This small molecule binds to this protein.
Small molecule (SMILES): CC(=O)N[C@@H]1[C@@H](O)[C@H](O)[C@@H](CO)O[C@H]1O

Binding-site contacts:
Ligand atom C3 contacts residue ASN21 of chain 16.E at 3.7 Å.
Ligand atom C1 contacts residue ASN21 of chain 16.E at 1.4 Å.
Ligand atom O6 contacts residue ASN21 of chain 16.E at 4.3 Å.
Ligand atom C5 contacts residue ASN21 of chain 16.E at 3.3 Å.
Ligand atom C4 contacts residue ASN21 of chain 16.E at 3.8 Å.
Ligand atom N2 contacts residue ASN21 of chain 16.E at 3.3 Å (h-bond).
Ligand atom C7 contacts residue ASN21 of chain 16.E at 4.0 Å.
Ligand atom O5 contacts residue ASN21 of chain 16.E at 2.5 Å (h-bond).
Ligand atom O7 contacts residue ASN21 of chain 16.E at 4.0 Å.
Ligand atom C2 contacts residue ASN21 of chain 16.E at 2.5 Å.
Ligand atom C6 contacts residue ASN21 of chain 16.E at 3.3 Å.

Sequence of chain 16.E:
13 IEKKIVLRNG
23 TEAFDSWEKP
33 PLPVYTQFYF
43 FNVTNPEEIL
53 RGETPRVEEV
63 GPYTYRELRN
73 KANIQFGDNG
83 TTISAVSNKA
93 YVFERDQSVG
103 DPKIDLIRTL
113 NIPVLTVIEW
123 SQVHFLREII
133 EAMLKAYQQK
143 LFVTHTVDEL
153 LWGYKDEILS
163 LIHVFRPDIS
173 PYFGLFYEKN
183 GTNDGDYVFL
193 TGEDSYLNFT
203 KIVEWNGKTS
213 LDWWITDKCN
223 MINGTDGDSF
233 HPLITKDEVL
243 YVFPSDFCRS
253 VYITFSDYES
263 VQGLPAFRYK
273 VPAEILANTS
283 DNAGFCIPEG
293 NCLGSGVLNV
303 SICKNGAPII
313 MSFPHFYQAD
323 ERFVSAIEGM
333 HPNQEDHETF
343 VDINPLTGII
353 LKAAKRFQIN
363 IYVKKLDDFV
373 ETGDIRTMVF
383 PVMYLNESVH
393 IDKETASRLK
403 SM